Sequence of chain 1.I:
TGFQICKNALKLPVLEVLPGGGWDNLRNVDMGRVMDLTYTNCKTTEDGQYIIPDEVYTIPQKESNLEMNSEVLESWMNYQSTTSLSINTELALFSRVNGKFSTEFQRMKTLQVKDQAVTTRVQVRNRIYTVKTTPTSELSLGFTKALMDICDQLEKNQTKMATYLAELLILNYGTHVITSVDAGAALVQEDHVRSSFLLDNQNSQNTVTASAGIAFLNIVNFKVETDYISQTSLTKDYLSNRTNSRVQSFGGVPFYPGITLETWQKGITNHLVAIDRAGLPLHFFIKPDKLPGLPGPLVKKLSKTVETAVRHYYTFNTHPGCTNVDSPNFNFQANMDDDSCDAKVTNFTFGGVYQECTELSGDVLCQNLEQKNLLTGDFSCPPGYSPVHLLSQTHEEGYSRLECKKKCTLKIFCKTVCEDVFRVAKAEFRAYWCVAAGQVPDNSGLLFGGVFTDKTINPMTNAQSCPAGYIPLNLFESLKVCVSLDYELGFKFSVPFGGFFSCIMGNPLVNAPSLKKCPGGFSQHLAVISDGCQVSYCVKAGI

This small molecule binds to this protein.
Small molecule (SMILES): CC(=O)N[C@@H]1[C@@H](O)[C@H](O)[C@@H](CO)O[C@H]1O

Binding-site contacts:
Ligand atom N2 contacts residue ASN169 of chain 1.I at 2.8 Å (h-bond).
Ligand atom C4 contacts residue ASN169 of chain 1.I at 4.2 Å.
Ligand atom C7 contacts residue ASN169 of chain 1.I at 3.5 Å.
Ligand atom C5 contacts residue ASN169 of chain 1.I at 3.7 Å.
Ligand atom C1 contacts residue ASN169 of chain 1.I at 1.4 Å.
Ligand atom O5 contacts residue ASN169 of chain 1.I at 2.4 Å (h-bond).
Ligand atom C2 contacts residue ASN169 of chain 1.I at 2.4 Å.
Ligand atom C3 contacts residue ASN169 of chain 1.I at 3.8 Å.
Ligand atom O7 contacts residue ASN169 of chain 1.I at 3.7 Å.